A protein and the small-molecule ligand that binds it are described below.
Small molecule (SMILES): CC(C)C[C@H](NC(=O)[C@H](CC1=CN=C2C=CC=CC12)NC(=O)[C@H](C)NC(=O)[C@@H]1CCCN1C(=O)[C@H](C)N)C(=O)N[C@@H](Cc1ccccc1)C(=O)N[C@@H](CCC(=O)O)C(=O)N[C@@H](C)C=O

Binding-site contacts:
Ligand atom C contacts residue GLU44 of chain 6.A at 3.2 Å.
Ligand atom O contacts residue VAL205 of chain 1.A at 3.5 Å (h-bond).
Ligand atom CE2 contacts residue ASN207 of chain 1.A at 3.5 Å.
Ligand atom NE1 contacts residue ASN207 of chain 1.A at 3.5 Å (h-bond).
Ligand atom CE1 contacts residue SER38 of chain 1.A at 3.8 Å.
Ligand atom NE1 contacts residue ASN74 of chain 6.A at 2.9 Å (h-bond).
Ligand atom CG contacts residue VAL40 of chain 6.A at 3.7 Å (hydrophobic).
Ligand atom N contacts residue GLU44 of chain 6.A at 2.9 Å (salt-bridge).
Ligand atom O contacts residue ASN207 of chain 1.A at 3.1 Å (h-bond).
Ligand atom O contacts residue ALA206 of chain 1.A at 3.2 Å.
Ligand atom CE1 contacts residue ALA206 of chain 1.A at 3.8 Å (hydrophobic).
Ligand atom CA contacts residue VAL205 of chain 1.A at 3.3 Å (hydrophobic).
Ligand atom CH2 contacts residue ARG34 of chain 1.A at 3.4 Å.
Ligand atom CD2 contacts residue VAL40 of chain 6.A at 3.6 Å (hydrophobic).
Ligand atom C contacts residue GLU44 of chain 6.A at 3.8 Å.
Ligand atom CA contacts residue GLU44 of chain 6.A at 3.7 Å.
Ligand atom O contacts residue LYS204 of chain 1.A at 3.8 Å.
Ligand atom O contacts residue VAL205 of chain 1.A at 2.9 Å (h-bond).
Ligand atom CE2 contacts residue VAL40 of chain 6.A at 3.7 Å (hydrophobic).
Ligand atom CZ2 contacts residue ASN74 of chain 6.A at 3.5 Å.
Ligand atom C contacts residue VAL205 of chain 1.A at 3.5 Å (hydrophobic).
Ligand atom CA contacts residue GLU44 of chain 6.A at 3.4 Å.
Ligand atom CZ2 contacts residue ARG34 of chain 1.A at 3.6 Å.
Ligand atom CD1 contacts residue ASN207 of chain 1.A at 3.5 Å.
Ligand atom CZ contacts residue ALA42 of chain 1.A at 3.6 Å (hydrophobic).
Ligand atom CD1 contacts residue ASN74 of chain 6.A at 3.7 Å.
Ligand atom CD2 contacts residue LEU41 of chain 1.A at 3.6 Å (hydrophobic).
Ligand atom CB contacts residue GLU44 of chain 6.A at 3.5 Å.
Ligand atom C contacts residue ASN49 of chain 6.A at 3.5 Å.
Ligand atom CB contacts residue GLU44 of chain 6.A at 3.1 Å.
Ligand atom CD2 contacts residue GLU45 of chain 1.A at 3.6 Å.
Ligand atom N contacts residue VAL205 of chain 1.A at 2.8 Å (h-bond).
Ligand atom CZ2 contacts residue ASN207 of chain 1.A at 3.6 Å.
Ligand atom O contacts residue ASN49 of chain 6.A at 2.8 Å (h-bond).
Ligand atom CE2 contacts residue GLU45 of chain 1.A at 3.8 Å.
Ligand atom CH2 contacts residue ILE37 of chain 6.A at 3.7 Å (hydrophobic).
Ligand atom CZ contacts residue SER38 of chain 1.A at 3.4 Å.
Ligand atom CA contacts residue ASN49 of chain 6.A at 3.8 Å.
Ligand atom O contacts residue ASN207 of chain 1.A at 2.8 Å (h-bond).
Ligand atom N contacts residue GLU44 of chain 6.A at 3.0 Å (salt-bridge).

Sequence of chain 1.A:
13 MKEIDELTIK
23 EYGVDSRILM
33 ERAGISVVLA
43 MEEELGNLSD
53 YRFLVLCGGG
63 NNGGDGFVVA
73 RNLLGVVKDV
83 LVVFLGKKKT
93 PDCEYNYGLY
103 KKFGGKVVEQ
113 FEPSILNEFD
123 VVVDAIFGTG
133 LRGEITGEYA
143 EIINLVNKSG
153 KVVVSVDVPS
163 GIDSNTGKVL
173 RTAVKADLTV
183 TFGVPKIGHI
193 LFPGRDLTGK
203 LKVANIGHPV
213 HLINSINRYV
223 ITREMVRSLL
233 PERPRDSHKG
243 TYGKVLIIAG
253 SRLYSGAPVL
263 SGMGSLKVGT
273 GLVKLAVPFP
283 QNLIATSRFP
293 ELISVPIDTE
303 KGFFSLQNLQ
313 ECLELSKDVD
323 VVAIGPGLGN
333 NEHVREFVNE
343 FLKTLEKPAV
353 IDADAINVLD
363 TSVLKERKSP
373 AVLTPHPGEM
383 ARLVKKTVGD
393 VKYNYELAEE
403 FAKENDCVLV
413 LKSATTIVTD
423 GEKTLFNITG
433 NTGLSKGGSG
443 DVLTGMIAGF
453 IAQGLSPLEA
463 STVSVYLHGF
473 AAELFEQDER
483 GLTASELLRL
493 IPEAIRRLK

Sequence of chain 6.A:
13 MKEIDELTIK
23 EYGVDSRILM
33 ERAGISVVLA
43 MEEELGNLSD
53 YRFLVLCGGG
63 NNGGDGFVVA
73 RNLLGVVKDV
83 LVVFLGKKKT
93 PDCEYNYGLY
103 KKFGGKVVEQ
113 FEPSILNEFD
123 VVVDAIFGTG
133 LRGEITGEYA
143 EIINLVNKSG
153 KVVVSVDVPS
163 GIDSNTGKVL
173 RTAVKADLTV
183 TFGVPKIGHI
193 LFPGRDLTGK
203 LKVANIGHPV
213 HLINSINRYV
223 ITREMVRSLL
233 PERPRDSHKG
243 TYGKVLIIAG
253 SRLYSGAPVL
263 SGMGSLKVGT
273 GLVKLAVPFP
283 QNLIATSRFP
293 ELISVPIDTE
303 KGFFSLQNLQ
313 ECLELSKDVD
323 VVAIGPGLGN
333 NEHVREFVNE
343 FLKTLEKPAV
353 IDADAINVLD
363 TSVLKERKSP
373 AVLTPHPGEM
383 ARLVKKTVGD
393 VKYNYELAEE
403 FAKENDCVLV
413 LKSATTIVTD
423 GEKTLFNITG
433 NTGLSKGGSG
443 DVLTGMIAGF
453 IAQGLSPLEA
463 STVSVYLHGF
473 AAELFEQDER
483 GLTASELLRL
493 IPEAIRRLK